Sequence of chain 1.A:
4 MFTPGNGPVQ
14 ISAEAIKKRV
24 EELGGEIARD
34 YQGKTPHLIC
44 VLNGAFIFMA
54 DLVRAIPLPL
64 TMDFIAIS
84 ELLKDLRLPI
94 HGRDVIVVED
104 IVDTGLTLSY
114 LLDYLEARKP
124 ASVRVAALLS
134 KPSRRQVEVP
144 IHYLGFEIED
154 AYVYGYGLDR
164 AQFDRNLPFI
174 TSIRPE

Binding-site contacts:
Ligand atom O3' contacts residue ASP103 of chain 1.A at 2.7 Å (salt-bridge).
Ligand atom O3P contacts residue ASP106 of chain 1.A at 2.8 Å (salt-bridge).
Ligand atom C2' contacts residue ILE104 of chain 1.A at 3.7 Å (hydrophobic).
Ligand atom N7 contacts residue LYS134 of chain 1.A at 3.2 Å (salt-bridge).
Ligand atom C8 contacts residue ASP106 of chain 1.A at 3.6 Å.
Ligand atom C3' contacts residue ILE104 of chain 1.A at 3.3 Å (hydrophobic).
Ligand atom O6 contacts residue VAL156 of chain 1.A at 3.0 Å (h-bond).
Ligand atom P contacts residue GLY108 of chain 1.A at 3.7 Å.
Ligand atom P contacts residue THR107 of chain 1.A at 3.6 Å.
Ligand atom O3P contacts residue VAL105 of chain 1.A at 3.8 Å.
Ligand atom C6 contacts residue LYS134 of chain 1.A at 3.7 Å.
Ligand atom C6 contacts residue VAL156 of chain 1.A at 3.7 Å (hydrophobic).
Ligand atom C4 contacts residue ILE104 of chain 1.A at 3.6 Å (hydrophobic).
Ligand atom C2' contacts residue ASP103 of chain 1.A at 3.3 Å.
Ligand atom O6 contacts residue ALA154 of chain 1.A at 3.5 Å (h-bond).
Ligand atom O3' contacts residue ILE104 of chain 1.A at 3.5 Å (h-bond).
Ligand atom C5' contacts residue THR110 of chain 1.A at 3.4 Å.
Ligand atom C3' contacts residue ASP103 of chain 1.A at 3.4 Å.
Ligand atom N1 contacts residue VAL156 of chain 1.A at 2.6 Å (h-bond).
Ligand atom O1P contacts residue ASP106 of chain 1.A at 3.2 Å.
Ligand atom O6 contacts residue TYR155 of chain 1.A at 3.5 Å.
Ligand atom O3P contacts residue GLY108 of chain 1.A at 2.8 Å (h-bond).
Ligand atom O1P contacts residue THR107 of chain 1.A at 2.7 Å (h-bond).
Ligand atom C6 contacts residue TYR155 of chain 1.A at 3.6 Å (hydrophobic).
Ligand atom O2P contacts residue THR107 of chain 1.A at 3.6 Å.
Ligand atom O2P contacts residue LEU109 of chain 1.A at 3.5 Å (h-bond).
Ligand atom N9 contacts residue ILE104 of chain 1.A at 3.7 Å.
Ligand atom O3' contacts residue GLU102 of chain 1.A at 3.5 Å (salt-bridge).
Ligand atom O2' contacts residue ASP103 of chain 1.A at 2.9 Å (salt-bridge).
Ligand atom O3P contacts residue THR107 of chain 1.A at 3.2 Å (h-bond).
Ligand atom C5 contacts residue ILE104 of chain 1.A at 3.7 Å (hydrophobic).
Ligand atom O5' contacts residue ASP106 of chain 1.A at 3.8 Å.
Ligand atom O1P contacts residue GLY108 of chain 1.A at 3.7 Å.
Ligand atom P contacts residue ASP106 of chain 1.A at 3.7 Å.
Ligand atom O2P contacts residue THR110 of chain 1.A at 2.7 Å (h-bond).
Ligand atom C2 contacts residue VAL156 of chain 1.A at 3.2 Å (hydrophobic).
Ligand atom C5 contacts residue LYS134 of chain 1.A at 3.7 Å.
Ligand atom C2 contacts residue TYR155 of chain 1.A at 3.4 Å (hydrophobic).
Ligand atom N1 contacts residue TYR155 of chain 1.A at 3.4 Å.
Ligand atom O6 contacts residue LYS134 of chain 1.A at 2.9 Å (salt-bridge).

The protein below binds the small molecule below.
Small molecule (SMILES): O=c1[nH]cnc2c1ncn2[C@@H]1O[C@H](COP(=O)(O)O)[C@@H](O)[C@H]1O